Sequence of chain 1.D:
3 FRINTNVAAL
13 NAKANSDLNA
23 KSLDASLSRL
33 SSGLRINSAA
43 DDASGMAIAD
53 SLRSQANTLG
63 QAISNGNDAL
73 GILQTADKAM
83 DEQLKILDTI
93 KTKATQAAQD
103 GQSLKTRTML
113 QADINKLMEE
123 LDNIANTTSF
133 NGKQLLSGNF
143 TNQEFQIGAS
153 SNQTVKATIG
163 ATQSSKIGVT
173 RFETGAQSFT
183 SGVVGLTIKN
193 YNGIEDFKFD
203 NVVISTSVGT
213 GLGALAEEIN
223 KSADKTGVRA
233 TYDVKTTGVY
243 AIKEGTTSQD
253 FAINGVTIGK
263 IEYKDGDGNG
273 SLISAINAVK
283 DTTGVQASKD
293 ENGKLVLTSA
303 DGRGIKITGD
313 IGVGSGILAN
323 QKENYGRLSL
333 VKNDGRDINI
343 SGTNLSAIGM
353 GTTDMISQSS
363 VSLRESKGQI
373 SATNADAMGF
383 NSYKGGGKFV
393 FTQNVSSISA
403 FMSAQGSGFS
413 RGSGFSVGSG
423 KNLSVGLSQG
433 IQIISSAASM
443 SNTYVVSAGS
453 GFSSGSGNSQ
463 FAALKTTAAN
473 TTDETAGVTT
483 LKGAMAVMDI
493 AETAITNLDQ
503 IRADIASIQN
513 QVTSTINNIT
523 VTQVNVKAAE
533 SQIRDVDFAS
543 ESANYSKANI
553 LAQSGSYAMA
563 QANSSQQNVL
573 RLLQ

Binding-site contacts:
Ligand atom O1A contacts residue GLY416 of chain 1.D at 3.9 Å.
Ligand atom O6 contacts residue SER418 of chain 1.D at 2.5 Å (h-bond).
Ligand atom C4 contacts residue SER418 of chain 1.D at 3.8 Å.
Ligand atom C6 contacts residue VAL419 of chain 1.D at 3.9 Å (hydrophobic).
Ligand atom C2 contacts residue VAL419 of chain 1.D at 3.5 Å (hydrophobic).
Ligand atom C3 contacts residue SER418 of chain 1.D at 2.6 Å.
Ligand atom O6 contacts residue VAL419 of chain 1.D at 3.7 Å.
Ligand atom O1B contacts residue SER415 of chain 1.D at 4.1 Å.
Ligand atom C1 contacts residue SER418 of chain 1.D at 1.9 Å.
Ligand atom C1 contacts residue SER421 of chain 1.D at 4.2 Å.
Ligand atom O1A contacts residue SER421 of chain 1.D at 3.5 Å.
Ligand atom C9 contacts residue ARG413 of chain 1.D at 3.4 Å.
Ligand atom C3 contacts residue VAL419 of chain 1.D at 3.6 Å (hydrophobic).
Ligand atom C6 contacts residue SER418 of chain 1.D at 3.7 Å.
Ligand atom O1B contacts residue ARG413 of chain 1.D at 2.8 Å (salt-bridge).
Ligand atom C2 contacts residue SER418 of chain 1.D at 1.4 Å.
Ligand atom O8 contacts residue VAL419 of chain 1.D at 3.4 Å (h-bond).
Ligand atom O1B contacts residue SER418 of chain 1.D at 2.8 Å (h-bond).
Ligand atom C1 contacts residue SER415 of chain 1.D at 4.3 Å.
Ligand atom O1A contacts residue SER415 of chain 1.D at 3.9 Å.
Ligand atom O4 contacts residue SER418 of chain 1.D at 4.3 Å.
Ligand atom C3 contacts residue SER421 of chain 1.D at 3.6 Å.
Ligand atom O1A contacts residue SER418 of chain 1.D at 2.4 Å (h-bond).
Ligand atom C2 contacts residue SER421 of chain 1.D at 3.9 Å.
Ligand atom O1A contacts residue ARG413 of chain 1.D at 4.3 Å.
Ligand atom C5 contacts residue SER418 of chain 1.D at 4.3 Å.
Ligand atom C4 contacts residue GLY420 of chain 1.D at 4.4 Å.
Ligand atom C1 contacts residue ARG413 of chain 1.D at 3.9 Å.
Ligand atom N5 contacts residue ARG413 of chain 1.D at 4.4 Å.
Ligand atom C8 contacts residue ARG413 of chain 1.D at 4.4 Å.
Ligand atom C7 contacts residue ARG413 of chain 1.D at 4.3 Å.
Ligand atom C3 contacts residue GLY420 of chain 1.D at 3.7 Å.
Ligand atom O8 contacts residue SER418 of chain 1.D at 4.4 Å.

The small molecule below binds the protein below.
Small molecule (SMILES): C[C@H](O)[C@H](N)[C@@H]1O[C@](O)(C(=O)O)C[C@H](O)[C@@H]1N